Sequence of chain 1.B:
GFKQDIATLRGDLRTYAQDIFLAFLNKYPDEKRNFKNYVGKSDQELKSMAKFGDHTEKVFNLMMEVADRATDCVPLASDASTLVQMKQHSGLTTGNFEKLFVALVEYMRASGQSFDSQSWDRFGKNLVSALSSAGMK

Binding-site contacts:
Ligand atom C4 contacts residue PHE35 of chain 1.B at 4.2 Å (hydrophobic).
Ligand atom O contacts residue THR56 of chain 1.B at 3.9 Å.
Ligand atom C3 contacts residue VAL59 of chain 1.B at 3.2 Å (hydrophobic).
Ligand atom C contacts residue VAL59 of chain 1.B at 3.3 Å (hydrophobic).
Ligand atom C4 contacts residue HIS55 of chain 1.B at 3.0 Å.
Ligand atom BR contacts residue PHE21 of chain 1.B at 2.7 Å.
Ligand atom C4 contacts residue VAL59 of chain 1.B at 3.3 Å (hydrophobic).
Ligand atom BR contacts residue THR56 of chain 1.B at 4.5 Å.
Ligand atom BR1 contacts residue PHE35 of chain 1.B at 3.9 Å.
Ligand atom BR contacts residue PHE60 of chain 1.B at 4.1 Å.
Ligand atom BR contacts residue VAL59 of chain 1.B at 3.9 Å.
Ligand atom C2 contacts residue PHE35 of chain 1.B at 3.5 Å (hydrophobic).
Ligand atom C3 contacts residue HIS55 of chain 1.B at 1.6 Å.
Ligand atom C contacts residue PHE35 of chain 1.B at 4.3 Å (hydrophobic).
Ligand atom C5 contacts residue HEM1 of chain 1.G at 3.3 Å.
Ligand atom C5 contacts residue VAL59 of chain 1.B at 3.3 Å (hydrophobic).
Ligand atom BR1 contacts residue HIS55 of chain 1.B at 0.9 Å.
Ligand atom C2 contacts residue HEM1 of chain 1.G at 3.5 Å.
Ligand atom O contacts residue VAL59 of chain 1.B at 3.9 Å.
Ligand atom C5 contacts residue PHE35 of chain 1.B at 4.3 Å (hydrophobic).
Ligand atom C3 contacts residue PHE21 of chain 1.B at 3.9 Å (hydrophobic).
Ligand atom O contacts residue HIS55 of chain 1.B at 1.5 Å.
Ligand atom C2 contacts residue HIS55 of chain 1.B at 1.5 Å.
Ligand atom C5 contacts residue HIS55 of chain 1.B at 3.8 Å.
Ligand atom O contacts residue PHE35 of chain 1.B at 4.2 Å.
Ligand atom C5 contacts residue PHE21 of chain 1.B at 4.4 Å (hydrophobic).
Ligand atom C4 contacts residue PHE21 of chain 1.B at 3.6 Å (hydrophobic).
Ligand atom C1 contacts residue VAL59 of chain 1.B at 3.3 Å (hydrophobic).
Ligand atom BR contacts residue HIS55 of chain 1.B at 4.3 Å.
Ligand atom C contacts residue HIS55 of chain 1.B at 3.8 Å.
Ligand atom C contacts residue HIS89 of chain 1.B at 4.4 Å.
Ligand atom O contacts residue PHE21 of chain 1.B at 3.5 Å.
Ligand atom C2 contacts residue VAL59 of chain 1.B at 3.2 Å (hydrophobic).
Ligand atom BR1 contacts residue VAL59 of chain 1.B at 4.3 Å.
Ligand atom C3 contacts residue PHE35 of chain 1.B at 3.8 Å (hydrophobic).
Ligand atom C1 contacts residue HIS55 of chain 1.B at 2.7 Å.
Ligand atom C contacts residue HEM1 of chain 1.G at 2.3 Å.
Ligand atom C1 contacts residue PHE35 of chain 1.B at 3.9 Å (hydrophobic).
Ligand atom C1 contacts residue HEM1 of chain 1.G at 2.2 Å.
Ligand atom BR1 contacts residue HEM1 of chain 1.G at 2.9 Å.

A small-molecule ligand and the protein it binds are described below.
Small molecule (SMILES): Oc1c(Br)cccc1Br